Binding-site contacts:
Ligand atom C2 contacts residue ASN12 of chain 13.B at 3.2 Å.
Ligand atom C7 contacts residue ASN12 of chain 13.B at 3.9 Å.
Ligand atom O7 contacts residue ASN12 of chain 13.B at 3.7 Å.
Ligand atom N2 contacts residue ASN12 of chain 13.B at 3.8 Å.
Ligand atom O5 contacts residue ASN12 of chain 13.B at 2.7 Å (h-bond).
Ligand atom C5 contacts residue ASN12 of chain 13.B at 4.1 Å.
Ligand atom C1 contacts residue ASN12 of chain 13.B at 2.2 Å.

Sequence of chain 13.B:
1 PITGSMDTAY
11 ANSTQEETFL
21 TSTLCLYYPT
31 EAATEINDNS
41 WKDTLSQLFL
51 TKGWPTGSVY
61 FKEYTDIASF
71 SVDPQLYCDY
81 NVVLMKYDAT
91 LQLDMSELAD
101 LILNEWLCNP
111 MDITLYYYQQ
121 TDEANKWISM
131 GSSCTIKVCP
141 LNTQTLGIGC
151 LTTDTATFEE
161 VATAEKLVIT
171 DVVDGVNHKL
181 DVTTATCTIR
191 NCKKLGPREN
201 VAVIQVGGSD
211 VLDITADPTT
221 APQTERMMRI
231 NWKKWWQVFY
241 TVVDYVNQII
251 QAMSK

The protein below binds the small molecule below.
Small molecule (SMILES): CC(=O)N[C@H]1[C@H](O[C@H]2[C@H](O)[C@@H](NC(C)=O)CO[C@@H]2CO)O[C@H](CO)[C@@H](O)[C@@H]1O